A small-molecule ligand and the protein it binds are described below.
Small molecule (SMILES): CC(=O)N[C@@H]1[C@@H](O)[C@H](O)[C@@H](CO)O[C@H]1O

Binding-site contacts:
Ligand atom C8 contacts residue ASN616 of chain 1.A at 4.3 Å.
Ligand atom C6 contacts residue THR618 of chain 1.A at 4.1 Å.
Ligand atom C2 contacts residue ASN616 of chain 1.A at 2.5 Å.
Ligand atom C1 contacts residue ASN616 of chain 1.A at 1.4 Å.
Ligand atom O5 contacts residue THR618 of chain 1.A at 3.8 Å.
Ligand atom C3 contacts residue ASN616 of chain 1.A at 3.8 Å.
Ligand atom O5 contacts residue ASN616 of chain 1.A at 2.4 Å (h-bond).
Ligand atom C7 contacts residue ASN616 of chain 1.A at 3.2 Å.
Ligand atom C5 contacts residue ASN616 of chain 1.A at 3.7 Å.
Ligand atom C1 contacts residue THR618 of chain 1.A at 4.5 Å.
Ligand atom N2 contacts residue ASN616 of chain 1.A at 2.9 Å (h-bond).
Ligand atom C4 contacts residue ASN616 of chain 1.A at 4.2 Å.
Ligand atom O7 contacts residue ASN616 of chain 1.A at 3.1 Å (h-bond).
Ligand atom C5 contacts residue THR618 of chain 1.A at 4.2 Å.

Sequence of chain 1.A:
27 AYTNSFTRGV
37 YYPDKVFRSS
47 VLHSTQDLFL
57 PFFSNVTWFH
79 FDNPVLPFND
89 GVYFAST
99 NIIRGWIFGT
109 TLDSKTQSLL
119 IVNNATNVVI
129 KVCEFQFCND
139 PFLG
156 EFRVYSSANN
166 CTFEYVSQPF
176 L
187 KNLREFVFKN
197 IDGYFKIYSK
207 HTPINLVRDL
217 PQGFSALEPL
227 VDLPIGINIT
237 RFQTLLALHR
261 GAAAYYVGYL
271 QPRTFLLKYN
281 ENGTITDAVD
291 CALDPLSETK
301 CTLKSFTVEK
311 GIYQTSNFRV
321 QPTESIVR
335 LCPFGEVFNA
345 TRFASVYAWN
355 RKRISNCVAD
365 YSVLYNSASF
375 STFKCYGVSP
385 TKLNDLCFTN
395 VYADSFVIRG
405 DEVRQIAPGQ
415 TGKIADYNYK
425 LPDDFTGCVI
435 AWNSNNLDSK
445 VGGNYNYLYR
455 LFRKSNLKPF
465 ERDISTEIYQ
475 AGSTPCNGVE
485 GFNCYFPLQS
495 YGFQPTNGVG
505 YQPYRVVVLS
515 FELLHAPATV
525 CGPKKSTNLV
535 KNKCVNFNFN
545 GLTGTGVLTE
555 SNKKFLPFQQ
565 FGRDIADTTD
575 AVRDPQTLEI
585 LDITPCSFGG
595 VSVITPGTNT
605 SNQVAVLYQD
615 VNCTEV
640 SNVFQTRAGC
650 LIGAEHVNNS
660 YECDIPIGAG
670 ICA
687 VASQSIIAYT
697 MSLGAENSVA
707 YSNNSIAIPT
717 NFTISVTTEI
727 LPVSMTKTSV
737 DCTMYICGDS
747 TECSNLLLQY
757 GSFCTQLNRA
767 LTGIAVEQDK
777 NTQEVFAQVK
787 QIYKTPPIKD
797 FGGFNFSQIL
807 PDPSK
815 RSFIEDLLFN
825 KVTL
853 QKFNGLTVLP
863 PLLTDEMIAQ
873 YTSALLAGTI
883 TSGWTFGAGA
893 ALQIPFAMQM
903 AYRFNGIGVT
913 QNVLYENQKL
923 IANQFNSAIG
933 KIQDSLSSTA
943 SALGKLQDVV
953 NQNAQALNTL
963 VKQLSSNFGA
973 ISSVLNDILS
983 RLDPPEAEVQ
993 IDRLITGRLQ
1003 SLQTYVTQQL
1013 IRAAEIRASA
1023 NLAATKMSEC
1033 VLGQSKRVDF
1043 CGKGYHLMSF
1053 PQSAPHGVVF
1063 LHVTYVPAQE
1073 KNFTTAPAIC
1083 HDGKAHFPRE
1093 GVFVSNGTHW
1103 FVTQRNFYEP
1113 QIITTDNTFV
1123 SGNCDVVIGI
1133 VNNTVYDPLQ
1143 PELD